Binding-site contacts:
Ligand atom C5 contacts residue TYR204 of chain 1.I at 3.5 Å (hydrophobic).
Ligand atom C6 contacts residue CYS206 of chain 1.I at 3.8 Å (hydrophobic).
Ligand atom C4 contacts residue MET133 of chain 1.J at 4.2 Å (hydrophobic).
Ligand atom C contacts residue TYR204 of chain 1.I at 3.8 Å (hydrophobic).
Ligand atom C7 contacts residue TYR211 of chain 1.I at 3.8 Å (hydrophobic).
Ligand atom BR contacts residue GLN74 of chain 1.J at 3.8 Å.
Ligand atom C8 contacts residue TYR211 of chain 1.I at 4.3 Å (hydrophobic).
Ligand atom C1 contacts residue CYS206 of chain 1.I at 3.7 Å (hydrophobic).
Ligand atom O1 contacts residue CYS207 of chain 1.I at 3.4 Å (h-bond).
Ligand atom C6 contacts residue CYS207 of chain 1.I at 3.9 Å (hydrophobic).
Ligand atom C contacts residue MET133 of chain 1.J at 4.2 Å (hydrophobic).
Ligand atom C5 contacts residue TRP72 of chain 1.J at 3.7 Å (hydrophobic).
Ligand atom C10 contacts residue SER161 of chain 1.I at 4.3 Å.
Ligand atom C3 contacts residue CYS206 of chain 1.I at 4.2 Å (hydrophobic).
Ligand atom BR contacts residue LYS53 of chain 1.J at 3.4 Å.
Ligand atom C4 contacts residue TRP72 of chain 1.J at 4.0 Å (hydrophobic).
Ligand atom C11 contacts residue TRP162 of chain 1.I at 3.6 Å (hydrophobic).
Ligand atom C2 contacts residue GLN74 of chain 1.J at 4.0 Å.
Ligand atom C9 contacts residue TYR211 of chain 1.I at 3.4 Å (hydrophobic).
Ligand atom C4 contacts residue TYR204 of chain 1.I at 3.8 Å (hydrophobic).
Ligand atom C2 contacts residue MET133 of chain 1.J at 3.3 Å (hydrophobic).
Ligand atom O1 contacts residue LEU131 of chain 1.J at 3.2 Å.
Ligand atom N contacts residue TRP162 of chain 1.I at 2.9 Å (h-bond).
Ligand atom N contacts residue TYR108 of chain 1.I at 3.2 Å (h-bond).
Ligand atom C10 contacts residue TYR204 of chain 1.I at 4.0 Å (hydrophobic).
Ligand atom C1 contacts residue MET133 of chain 1.J at 3.5 Å (hydrophobic).
Ligand atom C3 contacts residue MET133 of chain 1.J at 3.9 Å (hydrophobic).
Ligand atom C9 contacts residue TYR204 of chain 1.I at 4.0 Å (hydrophobic).
Ligand atom C12 contacts residue TRP162 of chain 1.I at 3.6 Å (hydrophobic).
Ligand atom C10 contacts residue TYR211 of chain 1.I at 3.9 Å (hydrophobic).
Ligand atom O1 contacts residue CYS206 of chain 1.I at 3.6 Å (h-bond).
Ligand atom C2 contacts residue CYS206 of chain 1.I at 3.4 Å (hydrophobic).
Ligand atom C8 contacts residue TRP162 of chain 1.I at 4.2 Å (hydrophobic).
Ligand atom C6 contacts residue LEU131 of chain 1.J at 4.1 Å (hydrophobic).
Ligand atom C9 contacts residue TRP162 of chain 1.I at 3.6 Å (hydrophobic).
Ligand atom O1 contacts residue MET133 of chain 1.J at 3.7 Å.
Ligand atom O contacts residue TYR204 of chain 1.I at 3.4 Å.
Ligand atom C6 contacts residue MET133 of chain 1.J at 3.7 Å (hydrophobic).
Ligand atom C10 contacts residue TYR108 of chain 1.I at 3.0 Å (hydrophobic).
Ligand atom C10 contacts residue TRP162 of chain 1.I at 3.4 Å (hydrophobic).

Sequence of chain 1.I:
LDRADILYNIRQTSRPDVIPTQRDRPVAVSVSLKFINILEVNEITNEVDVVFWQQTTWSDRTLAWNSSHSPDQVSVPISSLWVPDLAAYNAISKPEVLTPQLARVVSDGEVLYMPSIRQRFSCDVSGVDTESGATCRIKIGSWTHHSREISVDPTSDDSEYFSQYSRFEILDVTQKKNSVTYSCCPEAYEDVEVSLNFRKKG

This protein binds this small molecule.
Small molecule (SMILES): O=C1CC2(CCNCC2)Oc2ccc(Br)cc21

Sequence of chain 1.J:
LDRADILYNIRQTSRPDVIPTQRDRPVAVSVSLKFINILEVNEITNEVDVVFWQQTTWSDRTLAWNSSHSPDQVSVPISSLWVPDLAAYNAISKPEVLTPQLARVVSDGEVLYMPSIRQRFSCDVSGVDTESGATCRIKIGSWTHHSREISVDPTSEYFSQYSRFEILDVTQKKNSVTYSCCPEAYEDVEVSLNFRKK